Binding-site contacts:
Ligand atom O6A contacts residue HIS155 of chain 22.F at 3.8 Å.
Ligand atom C6 contacts residue HIS94 of chain 22.F at 3.9 Å.
Ligand atom O3 contacts residue LYS156 of chain 22.F at 3.0 Å.
Ligand atom OAH contacts residue ARG157 of chain 22.F at 3.1 Å (salt-bridge).
Ligand atom O6A contacts residue HIS94 of chain 22.F at 3.2 Å (h-bond).
Ligand atom OAF contacts residue ALA158 of chain 22.F at 3.3 Å.
Ligand atom C6 contacts residue SER93 of chain 22.F at 4.0 Å.
Ligand atom C4 contacts residue LYS156 of chain 22.F at 4.0 Å.
Ligand atom O4 contacts residue LYS156 of chain 22.F at 3.5 Å.
Ligand atom O6B contacts residue HIS155 of chain 22.F at 3.3 Å (h-bond).
Ligand atom O4 contacts residue SER93 of chain 22.F at 3.0 Å (h-bond).
Ligand atom C5 contacts residue LEU62 of chain 22.F at 3.8 Å (hydrophobic).
Ligand atom O6B contacts residue LEU62 of chain 22.F at 4.0 Å.
Ligand atom C5 contacts residue HIS155 of chain 22.F at 4.0 Å.
Ligand atom C3 contacts residue LYS156 of chain 22.F at 4.0 Å.
Ligand atom OAH contacts residue LEU2 of chain 22.F at 2.8 Å (h-bond).
Ligand atom O6A contacts residue LEU62 of chain 22.F at 3.4 Å.
Ligand atom SAG contacts residue ARG157 of chain 22.F at 3.6 Å (salt-bridge).
Ligand atom O5B contacts residue LYS156 of chain 22.F at 3.3 Å.
Ligand atom SAG contacts residue THR4 of chain 22.F at 3.9 Å.
Ligand atom O6B contacts residue ARG157 of chain 22.F at 3.3 Å (salt-bridge).
Ligand atom OAF contacts residue ARG157 of chain 22.F at 2.8 Å (salt-bridge).
Ligand atom O3 contacts residue ARG157 of chain 22.F at 3.3 Å (salt-bridge).
Ligand atom OAH contacts residue ASP3 of chain 22.F at 4.0 Å.
Ligand atom C6 contacts residue LEU62 of chain 22.F at 3.5 Å (hydrophobic).
Ligand atom O4 contacts residue HIS155 of chain 22.F at 3.5 Å (h-bond).
Ligand atom C3 contacts residue ALA158 of chain 22.F at 4.0 Å (hydrophobic).
Ligand atom O5 contacts residue ARG157 of chain 22.F at 3.8 Å.
Ligand atom OAH contacts residue THR4 of chain 22.F at 3.7 Å.
Ligand atom O6A contacts residue SER93 of chain 22.F at 3.2 Å.
Ligand atom C2 contacts residue ALA158 of chain 22.F at 3.7 Å (hydrophobic).
Ligand atom C6 contacts residue HIS155 of chain 22.F at 3.4 Å.
Ligand atom O5 contacts residue LYS156 of chain 22.F at 3.4 Å.
Ligand atom OAF contacts residue THR4 of chain 22.F at 2.9 Å (h-bond).
Ligand atom O6B contacts residue LYS156 of chain 22.F at 3.3 Å.
Ligand atom O5 contacts residue HIS155 of chain 22.F at 3.6 Å.
Ligand atom O3 contacts residue ALA158 of chain 22.F at 3.0 Å (h-bond).
Ligand atom C3 contacts residue ARG157 of chain 22.F at 3.7 Å.
Ligand atom O6B contacts residue HIS94 of chain 22.F at 4.0 Å.
Ligand atom OBI contacts residue LYS156 of chain 22.F at 4.0 Å.

Sequence of chain 22.F:
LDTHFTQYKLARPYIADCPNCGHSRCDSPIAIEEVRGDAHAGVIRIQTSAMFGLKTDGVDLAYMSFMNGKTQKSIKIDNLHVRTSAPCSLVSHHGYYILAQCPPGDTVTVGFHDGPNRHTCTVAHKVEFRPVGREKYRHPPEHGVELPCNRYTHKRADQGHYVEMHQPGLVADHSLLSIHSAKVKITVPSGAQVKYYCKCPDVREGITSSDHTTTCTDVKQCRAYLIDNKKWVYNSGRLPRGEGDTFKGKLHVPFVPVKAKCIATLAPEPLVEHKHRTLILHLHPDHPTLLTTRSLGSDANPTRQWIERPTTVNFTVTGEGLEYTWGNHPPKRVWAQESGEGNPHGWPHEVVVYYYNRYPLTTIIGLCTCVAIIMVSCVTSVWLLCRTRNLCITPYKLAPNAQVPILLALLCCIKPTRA

The protein below binds the small molecule below.
Small molecule (SMILES): O=C(O)[C@@H]1O[C@H](O[C@H]2[C@@H](OS(=O)(=O)O)O[C@@H](O)[C@H](NS(=O)(=O)O)[C@H]2O)[C@@H](OS(=O)(=O)O)[C@H](O)[C@@H]1O